Binding-site contacts:
Ligand atom O2 contacts residue ARG65 of chain 1.A at 3.4 Å (salt-bridge).
Ligand atom C10 contacts residue B1C1 of chain 1.D at 3.1 Å.
Ligand atom C12 contacts residue B1C1 of chain 1.D at 3.5 Å.
Ligand atom O7 contacts residue HIS138 of chain 1.A at 2.8 Å (h-bond).
Ligand atom O6 contacts residue ARG65 of chain 1.A at 4.0 Å.
Ligand atom P1 contacts residue MG1 of chain 1.C at 3.2 Å.
Ligand atom C14 contacts residue B1C1 of chain 1.D at 3.5 Å.
Ligand atom C13 contacts residue PHE222 of chain 1.A at 3.5 Å (hydrophobic).
Ligand atom C10 contacts residue TYR290 of chain 1.A at 4.1 Å (hydrophobic).
Ligand atom P1 contacts residue ARG288 of chain 1.A at 4.0 Å.
Ligand atom P3 contacts residue TYR186 of chain 1.A at 3.9 Å.
Ligand atom O4 contacts residue ARG65 of chain 1.A at 2.3 Å (salt-bridge).
Ligand atom S9 contacts residue TYR235 of chain 1.A at 3.8 Å.
Ligand atom P3 contacts residue LYS136 of chain 1.A at 4.1 Å.
Ligand atom C13 contacts residue TYR235 of chain 1.A at 3.5 Å (hydrophobic).
Ligand atom P1 contacts residue ARG65 of chain 1.A at 3.4 Å.
Ligand atom C11 contacts residue TYR290 of chain 1.A at 4.1 Å (hydrophobic).
Ligand atom C12 contacts residue TYR235 of chain 1.A at 4.2 Å (hydrophobic).
Ligand atom C11 contacts residue TYR235 of chain 1.A at 4.0 Å (hydrophobic).
Ligand atom S9 contacts residue TYR186 of chain 1.A at 3.9 Å.
Ligand atom P3 contacts residue HIS138 of chain 1.A at 3.9 Å.
Ligand atom C10 contacts residue HIS138 of chain 1.A at 4.1 Å.
Ligand atom O8 contacts residue MG1 of chain 1.C at 2.8 Å.
Ligand atom C14 contacts residue PHE222 of chain 1.A at 3.4 Å (hydrophobic).
Ligand atom O7 contacts residue LYS136 of chain 1.A at 2.8 Å (salt-bridge).
Ligand atom S9 contacts residue TYR290 of chain 1.A at 3.8 Å.
Ligand atom P1 contacts residue TYR290 of chain 1.A at 4.0 Å.
Ligand atom O5 contacts residue ARG288 of chain 1.A at 3.1 Å (salt-bridge).
Ligand atom C12 contacts residue PHE222 of chain 1.A at 3.9 Å (hydrophobic).
Ligand atom O5 contacts residue TYR290 of chain 1.A at 3.9 Å.
Ligand atom O8 contacts residue TYR186 of chain 1.A at 2.8 Å (h-bond).
Ligand atom C14 contacts residue TRP271 of chain 1.A at 3.4 Å (hydrophobic).
Ligand atom O2 contacts residue TYR290 of chain 1.A at 3.4 Å (h-bond).
Ligand atom O5 contacts residue MG1 of chain 1.C at 3.0 Å.
Ligand atom O6 contacts residue MG1 of chain 1.C at 2.4 Å.
Ligand atom P3 contacts residue MG1 of chain 1.C at 4.1 Å.
Ligand atom C11 contacts residue B1C1 of chain 1.D at 3.5 Å.
Ligand atom O4 contacts residue ARG288 of chain 1.A at 3.5 Å (salt-bridge).
Ligand atom O5 contacts residue TYR235 of chain 1.A at 2.8 Å (h-bond).
Ligand atom C13 contacts residue TYR186 of chain 1.A at 3.9 Å (hydrophobic).

Sequence of chain 1.A:
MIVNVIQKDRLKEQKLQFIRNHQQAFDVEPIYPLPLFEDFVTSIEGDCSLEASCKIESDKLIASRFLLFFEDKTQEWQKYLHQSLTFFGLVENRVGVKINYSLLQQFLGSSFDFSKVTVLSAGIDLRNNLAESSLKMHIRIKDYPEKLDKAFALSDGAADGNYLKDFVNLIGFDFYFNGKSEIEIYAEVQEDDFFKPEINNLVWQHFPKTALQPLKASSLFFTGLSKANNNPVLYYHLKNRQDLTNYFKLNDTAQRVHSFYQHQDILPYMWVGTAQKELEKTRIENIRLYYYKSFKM

A small-molecule ligand and the protein it binds are described below.
Small molecule (SMILES): CC(C)=CCS[P](=O)(O)OP(=O)(O)O